Binding-site contacts:
Ligand atom C2 contacts residue ASN109 of chain 1.B at 2.5 Å.
Ligand atom C3 contacts residue ASN109 of chain 1.B at 3.8 Å.
Ligand atom O5 contacts residue ASN109 of chain 1.B at 2.4 Å (h-bond).
Ligand atom O7 contacts residue ASN109 of chain 1.B at 3.2 Å (h-bond).
Ligand atom C7 contacts residue ASN109 of chain 1.B at 3.3 Å.
Ligand atom N2 contacts residue ASN109 of chain 1.B at 2.9 Å (h-bond).
Ligand atom C8 contacts residue ASN109 of chain 1.B at 4.4 Å.
Ligand atom C1 contacts residue ASN109 of chain 1.B at 1.5 Å.
Ligand atom O6 contacts residue ASN109 of chain 1.B at 4.4 Å.
Ligand atom C5 contacts residue ASN109 of chain 1.B at 3.7 Å.
Ligand atom C4 contacts residue ASN109 of chain 1.B at 4.3 Å.
Ligand atom O6 contacts residue PRO108 of chain 1.B at 4.0 Å.

Sequence of chain 1.B:
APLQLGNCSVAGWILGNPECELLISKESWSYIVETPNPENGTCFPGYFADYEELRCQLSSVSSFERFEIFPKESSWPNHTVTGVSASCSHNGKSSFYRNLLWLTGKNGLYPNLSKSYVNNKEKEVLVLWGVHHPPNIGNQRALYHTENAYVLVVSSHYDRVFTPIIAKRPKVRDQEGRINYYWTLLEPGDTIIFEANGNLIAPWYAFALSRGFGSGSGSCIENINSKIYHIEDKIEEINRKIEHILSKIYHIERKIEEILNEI

The small molecule below binds the protein below.
Small molecule (SMILES): CC(=O)N[C@@H]1[C@@H](O)[C@H](O)[C@@H](CO)O[C@H]1O